A protein and the small-molecule ligand that binds it are described below.
Small molecule (SMILES): O=c1[nH]cnc2nc[nH]c12

Binding-site contacts:
Ligand atom N7 contacts residue THR191 of chain 1.B at 2.7 Å (h-bond).
Ligand atom O6 contacts residue PHE220 of chain 1.B at 3.5 Å.
Ligand atom N3 contacts residue ASP274 of chain 1.B at 3.6 Å.
Ligand atom C4 contacts residue ASP274 of chain 1.B at 3.6 Å.
Ligand atom O6 contacts residue SER123 of chain 1.B at 4.3 Å.
Ligand atom C5 contacts residue TYR72 of chain 1.B at 3.4 Å (hydrophobic).
Ligand atom C8 contacts residue ARG195 of chain 1.B at 3.3 Å.
Ligand atom C2 contacts residue TYR72 of chain 1.B at 3.9 Å (hydrophobic).
Ligand atom N1 contacts residue PHE220 of chain 1.B at 3.6 Å.
Ligand atom N7 contacts residue TYR72 of chain 1.B at 3.5 Å.
Ligand atom N7 contacts residue ARG195 of chain 1.B at 4.3 Å.
Ligand atom C2 contacts residue PHE220 of chain 1.B at 3.6 Å (hydrophobic).
Ligand atom N9 contacts residue ASP274 of chain 1.B at 2.8 Å (salt-bridge).
Ligand atom C4 contacts residue PHE220 of chain 1.B at 3.6 Å (hydrophobic).
Ligand atom N9 contacts residue ARG195 of chain 1.B at 3.6 Å.
Ligand atom C8 contacts residue PHE220 of chain 1.B at 3.6 Å (hydrophobic).
Ligand atom C6 contacts residue PHE220 of chain 1.B at 3.3 Å (hydrophobic).
Ligand atom N1 contacts residue PHE73 of chain 1.B at 3.7 Å.
Ligand atom C8 contacts residue TYR72 of chain 1.B at 3.4 Å (hydrophobic).
Ligand atom O6 contacts residue THR191 of chain 1.B at 4.0 Å.
Ligand atom C5 contacts residue PHE220 of chain 1.B at 3.4 Å (hydrophobic).
Ligand atom N3 contacts residue TYR72 of chain 1.B at 3.3 Å.
Ligand atom C5 contacts residue THR191 of chain 1.B at 3.8 Å.
Ligand atom N9 contacts residue PHE220 of chain 1.B at 3.6 Å.
Ligand atom O6 contacts residue PHE73 of chain 1.B at 3.7 Å.
Ligand atom N7 contacts residue PHE220 of chain 1.B at 3.3 Å.
Ligand atom N9 contacts residue TYR72 of chain 1.B at 3.3 Å.
Ligand atom C6 contacts residue TYR72 of chain 1.B at 4.0 Å (hydrophobic).
Ligand atom C8 contacts residue THR191 of chain 1.B at 3.2 Å.
Ligand atom C6 contacts residue THR191 of chain 1.B at 4.3 Å.
Ligand atom O6 contacts residue ARG189 of chain 1.B at 3.5 Å (salt-bridge).
Ligand atom C6 contacts residue PHE73 of chain 1.B at 3.8 Å (hydrophobic).
Ligand atom N1 contacts residue TYR72 of chain 1.B at 4.2 Å.
Ligand atom C2 contacts residue ALA70 of chain 1.B at 4.4 Å (hydrophobic).
Ligand atom N3 contacts residue PHE220 of chain 1.B at 3.7 Å.
Ligand atom C4 contacts residue TYR72 of chain 1.B at 3.1 Å (hydrophobic).
Ligand atom C8 contacts residue ASP274 of chain 1.B at 3.7 Å.

Sequence of chain 1.B:
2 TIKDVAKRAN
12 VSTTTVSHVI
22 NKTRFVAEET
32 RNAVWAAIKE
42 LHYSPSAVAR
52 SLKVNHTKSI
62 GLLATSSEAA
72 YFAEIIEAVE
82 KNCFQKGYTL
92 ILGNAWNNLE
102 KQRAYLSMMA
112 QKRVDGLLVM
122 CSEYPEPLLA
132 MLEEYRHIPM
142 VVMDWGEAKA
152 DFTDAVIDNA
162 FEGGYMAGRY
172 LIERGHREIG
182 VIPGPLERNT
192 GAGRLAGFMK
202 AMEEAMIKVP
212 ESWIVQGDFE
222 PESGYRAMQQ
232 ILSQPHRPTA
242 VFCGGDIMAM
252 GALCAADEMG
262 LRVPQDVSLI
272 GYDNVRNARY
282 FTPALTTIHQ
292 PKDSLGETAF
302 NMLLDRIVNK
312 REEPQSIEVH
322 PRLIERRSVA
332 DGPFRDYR